The small molecule below binds the protein below.
Small molecule (SMILES): CCCCCCCCCCCC(=O)N[C@H]1CCOC1=O

Sequence of chain 1.A:
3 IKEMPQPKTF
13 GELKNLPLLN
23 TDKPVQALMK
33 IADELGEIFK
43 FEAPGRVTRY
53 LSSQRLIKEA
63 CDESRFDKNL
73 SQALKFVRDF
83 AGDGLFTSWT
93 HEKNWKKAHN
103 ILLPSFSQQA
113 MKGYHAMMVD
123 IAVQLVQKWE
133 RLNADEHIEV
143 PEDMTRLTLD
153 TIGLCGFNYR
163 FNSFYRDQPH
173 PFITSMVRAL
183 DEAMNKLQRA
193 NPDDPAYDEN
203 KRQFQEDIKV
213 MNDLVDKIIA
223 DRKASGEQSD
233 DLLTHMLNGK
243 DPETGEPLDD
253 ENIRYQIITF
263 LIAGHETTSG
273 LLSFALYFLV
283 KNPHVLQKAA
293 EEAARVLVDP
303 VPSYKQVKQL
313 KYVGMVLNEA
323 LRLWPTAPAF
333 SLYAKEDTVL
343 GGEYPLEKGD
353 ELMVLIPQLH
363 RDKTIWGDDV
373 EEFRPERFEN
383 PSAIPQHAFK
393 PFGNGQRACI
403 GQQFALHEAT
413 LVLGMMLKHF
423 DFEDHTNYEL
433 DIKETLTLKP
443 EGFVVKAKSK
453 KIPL

Binding-site contacts:
Ligand atom C10 contacts residue ALA331 of chain 1.A at 3.6 Å (hydrophobic).
Ligand atom OAP contacts residue PRO26 of chain 1.A at 3.8 Å.
Ligand atom O9 contacts residue SER73 of chain 1.A at 3.6 Å.
Ligand atom OAP contacts residue LEU21 of chain 1.A at 4.2 Å.
Ligand atom C2 contacts residue LEU189 of chain 1.A at 3.6 Å (hydrophobic).
Ligand atom C15 contacts residue THR439 of chain 1.A at 4.0 Å.
Ligand atom C8 contacts residue ALA331 of chain 1.A at 4.1 Å (hydrophobic).
Ligand atom C21 contacts residue THR261 of chain 1.A at 3.8 Å.
Ligand atom C20 contacts residue VAL79 of chain 1.A at 4.2 Å (hydrophobic).
Ligand atom C4 contacts residue LEU21 of chain 1.A at 4.1 Å (hydrophobic).
Ligand atom C4 contacts residue LEU30 of chain 1.A at 3.9 Å (hydrophobic).
Ligand atom C13 contacts residue LEU438 of chain 1.A at 4.1 Å (hydrophobic).
Ligand atom OAP contacts residue LEU189 of chain 1.A at 3.8 Å.
Ligand atom C4 contacts residue TYR52 of chain 1.A at 3.4 Å (hydrophobic).
Ligand atom O6 contacts residue PRO26 of chain 1.A at 3.8 Å.
Ligand atom C14 contacts residue LEU438 of chain 1.A at 4.1 Å (hydrophobic).
Ligand atom C19 contacts residue ILE264 of chain 1.A at 4.2 Å (hydrophobic).
Ligand atom C11 contacts residue ALA331 of chain 1.A at 4.1 Å (hydrophobic).
Ligand atom C19 contacts residue VAL79 of chain 1.A at 3.8 Å (hydrophobic).
Ligand atom C21 contacts residue ILE264 of chain 1.A at 4.1 Å (hydrophobic).
Ligand atom C4 contacts residue LEU189 of chain 1.A at 4.3 Å (hydrophobic).
Ligand atom C8 contacts residue ALA75 of chain 1.A at 4.0 Å (hydrophobic).
Ligand atom C21 contacts residue VAL79 of chain 1.A at 3.9 Å (hydrophobic).
Ligand atom C13 contacts residue ALA331 of chain 1.A at 4.1 Å (hydrophobic).
Ligand atom C1 contacts residue LEU189 of chain 1.A at 4.1 Å (hydrophobic).
Ligand atom C2 contacts residue VAL27 of chain 1.A at 4.3 Å (hydrophobic).
Ligand atom O9 contacts residue ALA75 of chain 1.A at 3.5 Å.
Ligand atom O9 contacts residue MET355 of chain 1.A at 4.0 Å.
Ligand atom C17 contacts residue THR439 of chain 1.A at 4.0 Å.
Ligand atom C5 contacts residue TYR52 of chain 1.A at 3.4 Å (hydrophobic).
Ligand atom C21 contacts residue ALA83 of chain 1.A at 3.7 Å (hydrophobic).
Ligand atom C16 contacts residue PHE88 of chain 1.A at 3.9 Å (hydrophobic).
Ligand atom O6 contacts residue VAL27 of chain 1.A at 4.2 Å.
Ligand atom C14 contacts residue LEU76 of chain 1.A at 4.0 Å (hydrophobic).
Ligand atom O6 contacts residue LEU189 of chain 1.A at 3.7 Å.
Ligand atom C18 contacts residue ALA265 of chain 1.A at 4.1 Å (hydrophobic).
Ligand atom O6 contacts residue LEU438 of chain 1.A at 3.7 Å.
Ligand atom C15 contacts residue PHE88 of chain 1.A at 4.1 Å (hydrophobic).
Ligand atom C18 contacts residue ILE264 of chain 1.A at 3.9 Å (hydrophobic).
Ligand atom C20 contacts residue PHE88 of chain 1.A at 3.9 Å (hydrophobic).